Sequence of chain 17.E:
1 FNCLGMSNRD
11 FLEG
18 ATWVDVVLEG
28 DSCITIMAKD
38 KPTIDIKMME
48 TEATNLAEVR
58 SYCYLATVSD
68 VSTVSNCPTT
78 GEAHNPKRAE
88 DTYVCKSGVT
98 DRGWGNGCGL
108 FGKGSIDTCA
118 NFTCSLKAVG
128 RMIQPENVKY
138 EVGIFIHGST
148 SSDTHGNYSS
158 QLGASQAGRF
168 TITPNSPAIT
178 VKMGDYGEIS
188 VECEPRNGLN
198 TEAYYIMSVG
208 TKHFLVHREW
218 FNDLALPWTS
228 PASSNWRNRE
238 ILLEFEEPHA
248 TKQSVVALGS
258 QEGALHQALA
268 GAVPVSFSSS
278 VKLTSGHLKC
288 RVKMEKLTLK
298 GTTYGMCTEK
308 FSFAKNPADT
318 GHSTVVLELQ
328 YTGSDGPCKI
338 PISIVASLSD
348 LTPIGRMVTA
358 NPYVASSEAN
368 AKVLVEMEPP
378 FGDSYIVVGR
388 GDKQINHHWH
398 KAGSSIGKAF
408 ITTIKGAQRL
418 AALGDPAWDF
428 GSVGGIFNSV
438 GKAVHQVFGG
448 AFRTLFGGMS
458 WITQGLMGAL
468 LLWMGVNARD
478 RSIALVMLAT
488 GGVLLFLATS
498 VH

The small molecule below binds the protein below.
Small molecule (SMILES): CC(=O)N[C@@H]1[C@@H](O)[C@H](O)[C@@H](CO)O[C@H]1O

Binding-site contacts:
Ligand atom N2 contacts residue ASN154 of chain 17.E at 2.8 Å (h-bond).
Ligand atom C3 contacts residue ASN154 of chain 17.E at 3.8 Å.
Ligand atom C1 contacts residue SER157 of chain 17.E at 4.3 Å.
Ligand atom C4 contacts residue ASN154 of chain 17.E at 4.2 Å.
Ligand atom C1 contacts residue ASN154 of chain 17.E at 1.4 Å.
Ligand atom O7 contacts residue ASN154 of chain 17.E at 3.5 Å (h-bond).
Ligand atom C8 contacts residue ASN154 of chain 17.E at 3.7 Å.
Ligand atom C7 contacts residue ASN154 of chain 17.E at 3.3 Å.
Ligand atom O5 contacts residue ASN154 of chain 17.E at 2.4 Å (h-bond).
Ligand atom O5 contacts residue SER157 of chain 17.E at 4.0 Å.
Ligand atom C5 contacts residue ASN154 of chain 17.E at 3.6 Å.
Ligand atom O6 contacts residue SER157 of chain 17.E at 4.2 Å.
Ligand atom C2 contacts residue ASN154 of chain 17.E at 2.5 Å.
Ligand atom C1 contacts residue SER156 of chain 17.E at 4.0 Å.